Sequence of chain 1.A:
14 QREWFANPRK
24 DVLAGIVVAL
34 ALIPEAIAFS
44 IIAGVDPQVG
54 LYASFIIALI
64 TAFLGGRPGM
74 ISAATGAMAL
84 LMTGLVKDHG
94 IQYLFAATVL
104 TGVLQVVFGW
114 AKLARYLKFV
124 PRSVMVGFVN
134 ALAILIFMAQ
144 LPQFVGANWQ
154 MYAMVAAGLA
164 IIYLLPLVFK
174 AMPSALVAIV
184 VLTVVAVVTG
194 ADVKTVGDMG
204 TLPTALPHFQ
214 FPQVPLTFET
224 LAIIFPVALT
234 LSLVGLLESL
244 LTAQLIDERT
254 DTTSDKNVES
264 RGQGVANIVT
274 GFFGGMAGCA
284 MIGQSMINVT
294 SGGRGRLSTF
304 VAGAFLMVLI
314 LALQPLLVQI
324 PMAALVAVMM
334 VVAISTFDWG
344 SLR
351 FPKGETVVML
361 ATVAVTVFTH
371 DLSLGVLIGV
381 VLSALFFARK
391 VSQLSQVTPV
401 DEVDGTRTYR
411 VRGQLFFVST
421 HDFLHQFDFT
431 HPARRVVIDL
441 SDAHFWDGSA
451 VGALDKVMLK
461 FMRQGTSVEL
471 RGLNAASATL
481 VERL

Binding-site contacts:
Ligand atom O1 contacts residue THR339 of chain 1.A at 3.2 Å (h-bond).
Ligand atom C40 contacts residue LEU240 of chain 1.A at 3.9 Å (hydrophobic).
Ligand atom O5 contacts residue VAL132 of chain 1.A at 4.0 Å.
Ligand atom C25 contacts residue PHE131 of chain 1.A at 3.6 Å (hydrophobic).
Ligand atom C34 contacts residue LEU240 of chain 1.A at 3.6 Å (hydrophobic).
Ligand atom O6 contacts residue VAL335 of chain 1.A at 3.5 Å.
Ligand atom C4 contacts residue GLU241 of chain 1.A at 3.9 Å.
Ligand atom O5 contacts residue GLU241 of chain 1.A at 3.2 Å (salt-bridge).
Ligand atom C22 contacts residue LEU240 of chain 1.A at 3.7 Å (hydrophobic).
Ligand atom C37 contacts residue VAL376 of chain 1.A at 3.9 Å (hydrophobic).
Ligand atom C37 contacts residue VAL237 of chain 1.A at 4.0 Å (hydrophobic).
Ligand atom C31 contacts residue PHE131 of chain 1.A at 3.5 Å (hydrophobic).
Ligand atom O2 contacts residue GLY286 of chain 1.A at 4.0 Å.
Ligand atom O4 contacts residue SER338 of chain 1.A at 3.4 Å (h-bond).
Ligand atom O16 contacts residue LEU244 of chain 1.A at 3.8 Å.
Ligand atom C31 contacts residue VAL237 of chain 1.A at 3.9 Å (hydrophobic).
Ligand atom C28 contacts residue PHE131 of chain 1.A at 3.6 Å (hydrophobic).
Ligand atom C28 contacts residue LEU240 of chain 1.A at 3.7 Å (hydrophobic).
Ligand atom C7 contacts residue SER338 of chain 1.A at 3.9 Å.
Ligand atom O3 contacts residue THR339 of chain 1.A at 4.0 Å.
Ligand atom O61 contacts residue LEU135 of chain 1.A at 4.0 Å.
Ligand atom C4 contacts residue ILE285 of chain 1.A at 4.1 Å (hydrophobic).
Ligand atom C18 contacts residue GLU241 of chain 1.A at 3.3 Å.
Ligand atom C19 contacts residue GLU241 of chain 1.A at 3.7 Å.
Ligand atom C18 contacts residue LEU244 of chain 1.A at 3.7 Å (hydrophobic).
Ligand atom O3 contacts residue SER338 of chain 1.A at 3.9 Å.
Ligand atom C22 contacts residue GLU241 of chain 1.A at 3.9 Å.
Ligand atom C5 contacts residue THR339 of chain 1.A at 3.6 Å.
Ligand atom C37 contacts residue LEU240 of chain 1.A at 3.7 Å (hydrophobic).
Ligand atom C43 contacts residue LEU236 of chain 1.A at 3.8 Å (hydrophobic).
Ligand atom O61 contacts residue GLU241 of chain 1.A at 2.6 Å (salt-bridge).
Ligand atom C28 contacts residue MET128 of chain 1.A at 3.9 Å (hydrophobic).
Ligand atom C25 contacts residue LEU240 of chain 1.A at 4.0 Å (hydrophobic).
Ligand atom C34 contacts residue VAL127 of chain 1.A at 4.0 Å (hydrophobic).
Ligand atom C5 contacts residue SER338 of chain 1.A at 3.5 Å.
Ligand atom C25 contacts residue GLU241 of chain 1.A at 4.1 Å.
Ligand atom C10 contacts residue THR339 of chain 1.A at 3.8 Å.
Ligand atom O6 contacts residue THR339 of chain 1.A at 3.7 Å.
Ligand atom C57 contacts residue GLU241 of chain 1.A at 3.8 Å.
Ligand atom C31 contacts residue LEU240 of chain 1.A at 3.8 Å (hydrophobic).

A protein and the small-molecule ligand that binds it are described below.
Small molecule (SMILES): CCCCCCCCCCO[C@@H]1O[C@H](CO)[C@@H](O[C@H]2O[C@H](CO)[C@@H](O)[C@H](O)[C@H]2O)[C@H](O)[C@H]1O